Sequence of chain 1.A:
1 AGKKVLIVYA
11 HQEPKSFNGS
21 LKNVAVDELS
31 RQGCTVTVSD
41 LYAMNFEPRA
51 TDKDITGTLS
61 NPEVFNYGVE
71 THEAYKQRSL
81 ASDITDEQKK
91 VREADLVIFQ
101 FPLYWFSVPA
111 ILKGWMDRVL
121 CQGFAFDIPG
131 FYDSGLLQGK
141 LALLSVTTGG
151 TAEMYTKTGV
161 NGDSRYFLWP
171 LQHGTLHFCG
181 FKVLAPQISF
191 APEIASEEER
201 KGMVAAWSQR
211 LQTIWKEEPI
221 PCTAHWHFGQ

Binding-site contacts:
Ligand atom C3 contacts residue FAD1 of chain 1.H at 3.5 Å.
Ligand atom O3 contacts residue MET154 of chain 1.B at 3.4 Å.
Ligand atom C12 contacts residue FAD1 of chain 1.H at 3.7 Å.
Ligand atom C15 contacts residue FAD1 of chain 1.H at 3.4 Å.
Ligand atom C2 contacts residue PHE178 of chain 1.A at 3.7 Å (hydrophobic).
Ligand atom C1 contacts residue PHE178 of chain 1.A at 3.8 Å (hydrophobic).
Ligand atom O2 contacts residue ILE128 of chain 1.A at 3.8 Å.
Ligand atom C6 contacts residue TRP105 of chain 1.B at 3.8 Å (hydrophobic).
Ligand atom C16 contacts residue GLY150 of chain 1.B at 3.3 Å.
Ligand atom C2 contacts residue FAD1 of chain 1.H at 3.2 Å.
Ligand atom C1 contacts residue FAD1 of chain 1.H at 3.3 Å.
Ligand atom C5 contacts residue PHE126 of chain 1.A at 3.7 Å (hydrophobic).
Ligand atom O2 contacts residue FAD1 of chain 1.H at 3.6 Å.
Ligand atom O3 contacts residue ASN161 of chain 1.B at 2.4 Å (h-bond).
Ligand atom C8 contacts residue ASN161 of chain 1.B at 3.3 Å.
Ligand atom C9 contacts residue FAD1 of chain 1.H at 3.5 Å.
Ligand atom C12 contacts residue PHE126 of chain 1.A at 3.9 Å (hydrophobic).
Ligand atom C4 contacts residue FAD1 of chain 1.H at 3.4 Å.
Ligand atom C16 contacts residue FAD1 of chain 1.H at 3.8 Å.
Ligand atom N1 contacts residue FAD1 of chain 1.H at 3.4 Å.
Ligand atom C5 contacts residue FAD1 of chain 1.H at 3.5 Å.
Ligand atom C16 contacts residue GLY149 of chain 1.B at 3.6 Å.
Ligand atom C16 contacts residue ILE128 of chain 1.A at 3.8 Å (hydrophobic).
Ligand atom O1 contacts residue PHE126 of chain 1.A at 3.2 Å.
Ligand atom C9 contacts residue PHE178 of chain 1.A at 3.7 Å (hydrophobic).
Ligand atom O1 contacts residue FAD1 of chain 1.H at 3.4 Å.
Ligand atom O3 contacts residue FAD1 of chain 1.H at 3.7 Å.
Ligand atom C6 contacts residue FAD1 of chain 1.H at 3.2 Å.
Ligand atom C6 contacts residue PHE126 of chain 1.A at 3.9 Å (hydrophobic).
Ligand atom C15 contacts residue PHE178 of chain 1.A at 3.6 Å (hydrophobic).
Ligand atom C15 contacts residue PHE106 of chain 1.B at 2.5 Å (hydrophobic).
Ligand atom C10 contacts residue PHE178 of chain 1.A at 3.6 Å (hydrophobic).
Ligand atom C10 contacts residue FAD1 of chain 1.H at 3.4 Å.
Ligand atom C8 contacts residue FAD1 of chain 1.H at 3.6 Å.
Ligand atom C10 contacts residue PHE106 of chain 1.B at 3.4 Å (hydrophobic).
Ligand atom C9 contacts residue PHE106 of chain 1.B at 3.6 Å (hydrophobic).
Ligand atom O3 contacts residue GLY150 of chain 1.B at 3.7 Å.
Ligand atom C1 contacts residue TRP105 of chain 1.B at 3.5 Å (hydrophobic).
Ligand atom C15 contacts residue GLY174 of chain 1.A at 3.2 Å.
Ligand atom C9 contacts residue ASN161 of chain 1.B at 3.5 Å.

This small molecule binds to this protein.
Small molecule (SMILES): Cc1cc(=O)n(C)c2c3c(ccc12)OCO3

Sequence of chain 1.B:
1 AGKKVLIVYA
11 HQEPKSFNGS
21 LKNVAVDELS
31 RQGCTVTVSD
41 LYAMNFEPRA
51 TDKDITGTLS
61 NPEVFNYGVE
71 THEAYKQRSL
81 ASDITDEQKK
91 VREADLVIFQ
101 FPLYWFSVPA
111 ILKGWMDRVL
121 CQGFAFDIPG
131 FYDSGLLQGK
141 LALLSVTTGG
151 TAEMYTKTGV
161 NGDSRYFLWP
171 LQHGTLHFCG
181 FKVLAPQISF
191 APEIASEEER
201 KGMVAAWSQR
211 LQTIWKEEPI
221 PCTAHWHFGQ